This small molecule binds to this protein.
Small molecule (SMILES): Cn1ncc(C(=O)N2CCC2)c1C(=O)Nc1ccn2cc(-c3ccccc3)nc2n1

Binding-site contacts:
Ligand atom C10 contacts residue MET267 of chain 1.C at 3.6 Å (hydrophobic).
Ligand atom N7 contacts residue MET267 of chain 1.C at 3.4 Å (h-bond).
Ligand atom C18 contacts residue MET267 of chain 1.C at 3.4 Å (hydrophobic).
Ligand atom C29 contacts residue PRO266 of chain 1.C at 3.5 Å (hydrophobic).
Ligand atom N4 contacts residue GLN280 of chain 1.C at 3.5 Å (h-bond).
Ligand atom O20 contacts residue PHE283 of chain 1.C at 3.5 Å.
Ligand atom O19 contacts residue GLN280 of chain 1.C at 2.6 Å (h-bond).
Ligand atom C26 contacts residue TYR247 of chain 1.C at 3.5 Å (hydrophobic).
Ligand atom N12 contacts residue ILE246 of chain 1.C at 3.6 Å.
Ligand atom C1 contacts residue PHE283 of chain 1.C at 3.7 Å (hydrophobic).
Ligand atom C13 contacts residue LEU229 of chain 1.C at 3.7 Å (hydrophobic).
Ligand atom N15 contacts residue PHE283 of chain 1.C at 3.4 Å.
Ligand atom C16 contacts residue MET267 of chain 1.C at 3.5 Å (hydrophobic).
Ligand atom C21 contacts residue GLY279 of chain 1.C at 3.5 Å.
Ligand atom N5 contacts residue GLY279 of chain 1.C at 3.6 Å.
Ligand atom C14 contacts residue MET267 of chain 1.C at 3.7 Å (hydrophobic).
Ligand atom C16 contacts residue PHE283 of chain 1.C at 3.2 Å (hydrophobic).
Ligand atom C3 contacts residue TYR247 of chain 1.C at 3.4 Å (hydrophobic).
Ligand atom C25 contacts residue ILE246 of chain 1.C at 3.4 Å (hydrophobic).
Ligand atom C25 contacts residue GLN280 of chain 1.C at 3.6 Å.
Ligand atom C9 contacts residue MET267 of chain 1.C at 3.6 Å (hydrophobic).
Ligand atom N7 contacts residue GLY279 of chain 1.C at 3.8 Å.
Ligand atom C28 contacts residue VAL276 of chain 1.C at 3.7 Å (hydrophobic).
Ligand atom C28 contacts residue GLU275 of chain 1.C at 3.6 Å.
Ligand atom C30 contacts residue PRO266 of chain 1.C at 3.8 Å (hydrophobic).
Ligand atom C9 contacts residue GLY279 of chain 1.C at 3.5 Å.
Ligand atom C9 contacts residue TYR247 of chain 1.C at 3.6 Å (hydrophobic).
Ligand atom N4 contacts residue TYR247 of chain 1.C at 3.6 Å.
Ligand atom C2 contacts residue PHE283 of chain 1.C at 3.7 Å (hydrophobic).
Ligand atom C26 contacts residue MET267 of chain 1.C at 3.7 Å (hydrophobic).
Ligand atom N4 contacts residue MET267 of chain 1.C at 3.8 Å.
Ligand atom N5 contacts residue TYR247 of chain 1.C at 2.5 Å (h-bond).
Ligand atom C3 contacts residue GLY279 of chain 1.C at 3.8 Å.
Ligand atom C6 contacts residue GLN280 of chain 1.C at 3.8 Å.
Ligand atom C21 contacts residue MET267 of chain 1.C at 3.6 Å (hydrophobic).
Ligand atom C30 contacts residue GLU275 of chain 1.C at 3.6 Å.
Ligand atom C14 contacts residue GLY279 of chain 1.C at 3.7 Å.
Ligand atom C3 contacts residue MET267 of chain 1.C at 3.6 Å (hydrophobic).
Ligand atom C10 contacts residue PHE283 of chain 1.C at 3.5 Å (hydrophobic).
Ligand atom N11 contacts residue ILE246 of chain 1.C at 3.5 Å.

Sequence of chain 1.C:
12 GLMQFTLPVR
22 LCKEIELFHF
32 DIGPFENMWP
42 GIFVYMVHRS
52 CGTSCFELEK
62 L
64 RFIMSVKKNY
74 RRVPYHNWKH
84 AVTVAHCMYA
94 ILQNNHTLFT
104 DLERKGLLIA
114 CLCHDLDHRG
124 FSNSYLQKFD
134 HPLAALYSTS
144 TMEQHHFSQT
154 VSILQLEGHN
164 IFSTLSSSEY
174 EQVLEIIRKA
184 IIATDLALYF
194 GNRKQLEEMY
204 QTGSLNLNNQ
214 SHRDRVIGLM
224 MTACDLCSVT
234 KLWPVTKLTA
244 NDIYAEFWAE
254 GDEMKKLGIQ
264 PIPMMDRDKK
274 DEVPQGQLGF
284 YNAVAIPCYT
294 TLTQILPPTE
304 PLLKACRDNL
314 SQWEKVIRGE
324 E